Sequence of chain 1.C:
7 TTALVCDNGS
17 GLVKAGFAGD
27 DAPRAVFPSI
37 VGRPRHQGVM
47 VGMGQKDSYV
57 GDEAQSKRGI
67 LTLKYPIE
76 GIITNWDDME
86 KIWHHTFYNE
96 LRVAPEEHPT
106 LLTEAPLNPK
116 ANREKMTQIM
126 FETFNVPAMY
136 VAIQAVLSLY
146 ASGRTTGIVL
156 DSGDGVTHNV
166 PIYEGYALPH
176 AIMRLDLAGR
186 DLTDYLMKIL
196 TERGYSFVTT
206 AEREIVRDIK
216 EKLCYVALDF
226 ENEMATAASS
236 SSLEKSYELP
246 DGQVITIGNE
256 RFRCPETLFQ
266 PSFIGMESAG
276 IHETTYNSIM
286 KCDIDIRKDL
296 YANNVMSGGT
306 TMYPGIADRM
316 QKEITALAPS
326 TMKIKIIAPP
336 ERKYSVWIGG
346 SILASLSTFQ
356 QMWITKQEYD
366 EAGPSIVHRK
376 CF

This small molecule binds to this protein.
Small molecule (SMILES): C[C@@H]1NC(=O)[C@H](C[C@@](C)(O)CO)NC(=O)[C@@H]2CC3=C(N=C4C=CC=CC43)SC[C@H](NC(=O)[C@@H]([C@H](C)O)NC1=O)C(=O)N1C[C@H](O)C[C@H]1C(=O)N[C@@H](C)C(=O)N2

Binding-site contacts:
Ligand atom CA contacts residue ILE77 of chain 1.C at 3.7 Å (hydrophobic).
Ligand atom CB contacts residue GLU74 of chain 1.C at 3.7 Å.
Ligand atom OD1 contacts residue HIC75 of chain 1.C at 3.8 Å.
Ligand atom CH2 contacts residue LEU112 of chain 1.C at 4.2 Å (hydrophobic).
Ligand atom CG contacts residue ILE77 of chain 1.C at 3.7 Å (hydrophobic).
Ligand atom CZ3 contacts residue ILE77 of chain 1.C at 4.2 Å (hydrophobic).
Ligand atom CZ3 contacts residue PRO114 of chain 1.C at 3.6 Å (hydrophobic).
Ligand atom CZ3 contacts residue ASN113 of chain 1.C at 4.3 Å.
Ligand atom CE2 contacts residue ILE77 of chain 1.C at 3.7 Å (hydrophobic).
Ligand atom CG contacts residue HIC75 of chain 1.C at 4.0 Å.
Ligand atom N contacts residue ILE77 of chain 1.C at 3.5 Å.
Ligand atom CG contacts residue GLU74 of chain 1.C at 4.3 Å.
Ligand atom CE3 contacts residue ILE77 of chain 1.C at 3.8 Å (hydrophobic).
Ligand atom CZ2 contacts residue ILE77 of chain 1.C at 4.2 Å (hydrophobic).
Ligand atom N contacts residue GLU74 of chain 1.C at 4.4 Å.
Ligand atom CH2 contacts residue PRO114 of chain 1.C at 4.3 Å (hydrophobic).
Ligand atom CB contacts residue ILE77 of chain 1.C at 4.3 Å (hydrophobic).
Ligand atom CB contacts residue HIC75 of chain 1.C at 4.2 Å.
Ligand atom CH2 contacts residue ARG179 of chain 1.C at 4.1 Å.
Ligand atom CE3 contacts residue PRO114 of chain 1.C at 3.6 Å (hydrophobic).
Ligand atom C contacts residue ILE77 of chain 1.C at 4.5 Å (hydrophobic).
Ligand atom CD1 contacts residue ILE77 of chain 1.C at 4.1 Å (hydrophobic).
Ligand atom CH2 contacts residue ILE77 of chain 1.C at 4.4 Å (hydrophobic).
Ligand atom CE2 contacts residue ARG179 of chain 1.C at 4.3 Å.
Ligand atom CH2 contacts residue ASN113 of chain 1.C at 4.3 Å.
Ligand atom CD2 contacts residue ILE77 of chain 1.C at 3.5 Å (hydrophobic).
Ligand atom CB contacts residue ILE77 of chain 1.C at 3.9 Å (hydrophobic).
Ligand atom NE1 contacts residue ILE77 of chain 1.C at 4.1 Å.
Ligand atom CZ2 contacts residue ARG179 of chain 1.C at 3.5 Å.